Sequence of chain 10.F:
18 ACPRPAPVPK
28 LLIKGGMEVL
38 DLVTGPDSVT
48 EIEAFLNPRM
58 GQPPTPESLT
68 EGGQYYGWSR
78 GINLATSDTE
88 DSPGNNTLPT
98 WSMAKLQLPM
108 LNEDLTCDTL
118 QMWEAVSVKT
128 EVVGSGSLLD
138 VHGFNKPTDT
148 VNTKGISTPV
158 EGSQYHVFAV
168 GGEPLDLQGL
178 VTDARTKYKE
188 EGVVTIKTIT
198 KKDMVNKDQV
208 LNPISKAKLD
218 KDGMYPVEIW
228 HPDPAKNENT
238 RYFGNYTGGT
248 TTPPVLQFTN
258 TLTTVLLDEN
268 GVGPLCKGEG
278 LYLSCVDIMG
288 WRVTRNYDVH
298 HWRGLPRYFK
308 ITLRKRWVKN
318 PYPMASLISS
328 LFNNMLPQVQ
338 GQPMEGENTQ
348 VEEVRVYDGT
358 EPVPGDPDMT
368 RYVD

Sequence of chain 6.F:
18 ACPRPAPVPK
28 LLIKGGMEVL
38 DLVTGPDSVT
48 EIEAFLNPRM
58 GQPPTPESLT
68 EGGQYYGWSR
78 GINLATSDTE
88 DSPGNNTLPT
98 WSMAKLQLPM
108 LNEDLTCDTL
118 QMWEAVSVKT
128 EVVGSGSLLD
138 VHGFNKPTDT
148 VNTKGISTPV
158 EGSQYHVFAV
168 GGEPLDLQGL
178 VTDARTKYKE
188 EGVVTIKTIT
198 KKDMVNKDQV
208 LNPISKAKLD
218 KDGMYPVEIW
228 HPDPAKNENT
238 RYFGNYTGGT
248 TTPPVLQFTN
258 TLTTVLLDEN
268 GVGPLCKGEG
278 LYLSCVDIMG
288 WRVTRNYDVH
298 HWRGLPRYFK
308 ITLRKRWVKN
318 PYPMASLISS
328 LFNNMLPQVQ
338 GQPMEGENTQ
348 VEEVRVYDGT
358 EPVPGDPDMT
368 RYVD

Binding-site contacts:
Ligand atom O1B contacts residue SER89 of chain 6.F at 3.5 Å (h-bond).
Ligand atom C4 contacts residue GLY78 of chain 6.F at 3.4 Å.
Ligand atom C4 contacts residue HIS298 of chain 6.F at 4.0 Å.
Ligand atom C6 contacts residue TYR72 of chain 6.F at 3.8 Å (hydrophobic).
Ligand atom C1 contacts residue GLY78 of chain 6.F at 4.1 Å.
Ligand atom O3 contacts residue VAL296 of chain 6.F at 4.3 Å.
Ligand atom O1A contacts residue ARG77 of chain 6.F at 3.0 Å (salt-bridge).
Ligand atom O4 contacts residue ILE79 of chain 6.F at 3.6 Å (h-bond).
Ligand atom O4 contacts residue HIS298 of chain 6.F at 3.0 Å (h-bond).
Ligand atom C8 contacts residue ARG77 of chain 6.F at 4.1 Å.
Ligand atom C4 contacts residue TYR72 of chain 6.F at 3.4 Å (hydrophobic).
Ligand atom O4 contacts residue GLY78 of chain 6.F at 3.2 Å.
Ligand atom C3 contacts residue ARG77 of chain 6.F at 4.1 Å.
Ligand atom O6 contacts residue ASN93 of chain 6.F at 3.0 Å (h-bond).
Ligand atom O1A contacts residue SER89 of chain 6.F at 4.1 Å.
Ligand atom C3 contacts residue HIS298 of chain 6.F at 4.1 Å.
Ligand atom C5 contacts residue TYR72 of chain 6.F at 3.5 Å (hydrophobic).
Ligand atom C1 contacts residue ARG77 of chain 6.F at 3.1 Å.
Ligand atom C1 contacts residue TYR72 of chain 6.F at 4.0 Å (hydrophobic).
Ligand atom C11 contacts residue ASP85 of chain 10.F at 4.2 Å.
Ligand atom O4 contacts residue THR291 of chain 6.F at 3.4 Å.
Ligand atom C3 contacts residue GLY78 of chain 6.F at 4.1 Å.
Ligand atom C6 contacts residue ARG77 of chain 6.F at 4.3 Å.
Ligand atom O8 contacts residue TYR72 of chain 6.F at 3.9 Å.
Ligand atom C3 contacts residue VAL296 of chain 6.F at 3.7 Å (hydrophobic).
Ligand atom C5 contacts residue ASN93 of chain 6.F at 4.1 Å.
Ligand atom C2 contacts residue GLY78 of chain 6.F at 4.1 Å.
Ligand atom C6 contacts residue ASN93 of chain 6.F at 3.1 Å.
Ligand atom C1 contacts residue SER89 of chain 6.F at 4.2 Å.
Ligand atom C3 contacts residue GLY78 of chain 6.F at 3.9 Å.
Ligand atom O8 contacts residue ARG77 of chain 6.F at 3.1 Å (salt-bridge).
Ligand atom O8 contacts residue GLU87 of chain 6.F at 3.9 Å.
Ligand atom O1B contacts residue ARG77 of chain 6.F at 2.5 Å (salt-bridge).
Ligand atom N5 contacts residue TYR72 of chain 6.F at 3.0 Å (h-bond).
Ligand atom O4 contacts residue TYR72 of chain 6.F at 3.8 Å.
Ligand atom O1A contacts residue GLY78 of chain 6.F at 3.7 Å.
Ligand atom O4 contacts residue ASN80 of chain 6.F at 4.0 Å.
Ligand atom O1A contacts residue TYR72 of chain 6.F at 3.1 Å.
Ligand atom O3 contacts residue GLY78 of chain 6.F at 3.6 Å.
Ligand atom C10 contacts residue TYR72 of chain 6.F at 4.1 Å (hydrophobic).

The small molecule below binds the protein below.
Small molecule (SMILES): CC(=O)N[C@@H]1[C@@H](O[C@@H]2O[C@H](CO)[C@H](O)[C@H](O[C@]3(C(=O)O)C[C@H](O)[C@@H](NC(C)=O)[C@H]([C@H](O)[C@H](O)CO)O3)[C@H]2O)[C@H](O)[C@@H](CO[C@]2(C(=O)O)C[C@H](O)[C@@H](NC(C)=O)[C@H]([C@H](O)[C@H](O)CO)O2)O[C@H]1O